Sequence of chain 1.O:
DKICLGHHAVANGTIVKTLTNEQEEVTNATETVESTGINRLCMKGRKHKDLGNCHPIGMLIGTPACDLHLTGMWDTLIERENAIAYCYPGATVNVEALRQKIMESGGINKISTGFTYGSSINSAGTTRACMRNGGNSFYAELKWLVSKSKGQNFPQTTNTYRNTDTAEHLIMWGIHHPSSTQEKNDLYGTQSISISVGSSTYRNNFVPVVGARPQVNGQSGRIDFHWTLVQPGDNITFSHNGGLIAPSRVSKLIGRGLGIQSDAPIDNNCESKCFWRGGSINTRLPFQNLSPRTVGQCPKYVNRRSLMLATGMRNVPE

The protein below binds the small molecule below.
Small molecule (SMILES): CC(=O)N[C@@H]1[C@@H](O)[C@H](O)[C@@H](CO)O[C@H]1O

Binding-site contacts:
Ligand atom C7 contacts residue GLY78 of chain 1.N at 4.5 Å.
Ligand atom N2 contacts residue ASN82 of chain 1.N at 2.8 Å (h-bond).
Ligand atom C5 contacts residue ASN82 of chain 1.N at 3.7 Å.
Ligand atom C7 contacts residue ASN82 of chain 1.N at 3.4 Å.
Ligand atom O7 contacts residue HIS75 of chain 1.N at 4.3 Å.
Ligand atom C2 contacts residue ASN82 of chain 1.N at 2.3 Å.
Ligand atom C1 contacts residue ASN82 of chain 1.N at 1.4 Å.
Ligand atom C8 contacts residue HIS75 of chain 1.N at 3.5 Å.
Ligand atom N2 contacts residue GLY78 of chain 1.N at 4.4 Å.
Ligand atom O7 contacts residue ASN79 of chain 1.N at 2.9 Å (h-bond).
Ligand atom C7 contacts residue GLU104 of chain 1.O at 4.0 Å.
Ligand atom C7 contacts residue HIS75 of chain 1.N at 4.3 Å.
Ligand atom O5 contacts residue ASN82 of chain 1.N at 2.4 Å (h-bond).
Ligand atom C7 contacts residue ASN79 of chain 1.N at 3.3 Å.
Ligand atom N2 contacts residue ASN79 of chain 1.N at 4.3 Å.
Ligand atom C4 contacts residue ASN82 of chain 1.N at 4.2 Å.
Ligand atom C3 contacts residue ASN82 of chain 1.N at 3.7 Å.
Ligand atom C8 contacts residue ASN79 of chain 1.N at 3.3 Å.
Ligand atom O7 contacts residue GLU104 of chain 1.O at 2.9 Å (salt-bridge).
Ligand atom O7 contacts residue ASN82 of chain 1.N at 3.6 Å.
Ligand atom C8 contacts residue GLY78 of chain 1.N at 3.9 Å.
Ligand atom O7 contacts residue GLU64 of chain 1.P at 4.4 Å.

Sequence of chain 1.P:
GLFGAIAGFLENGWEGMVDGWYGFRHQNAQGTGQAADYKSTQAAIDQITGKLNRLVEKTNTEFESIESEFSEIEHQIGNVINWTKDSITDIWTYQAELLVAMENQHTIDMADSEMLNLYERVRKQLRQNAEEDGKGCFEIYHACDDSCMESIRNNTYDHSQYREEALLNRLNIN

Sequence of chain 1.N:
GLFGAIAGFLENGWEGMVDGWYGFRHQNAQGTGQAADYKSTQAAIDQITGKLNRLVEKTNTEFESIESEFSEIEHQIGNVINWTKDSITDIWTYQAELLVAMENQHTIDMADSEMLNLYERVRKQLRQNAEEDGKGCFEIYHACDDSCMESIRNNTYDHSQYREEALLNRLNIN